Binding-site contacts:
Ligand atom O1 contacts residue TRP230 of chain 1.A at 3.2 Å.
Ligand atom O5 contacts residue TYR155 of chain 1.A at 3.1 Å.
Ligand atom O3 contacts residue ASP65 of chain 1.A at 2.8 Å (salt-bridge).
Ligand atom C3 contacts residue ASP65 of chain 1.A at 3.7 Å.
Ligand atom C4 contacts residue TRP340 of chain 1.A at 3.6 Å (hydrophobic).
Ligand atom O3 contacts residue TRP62 of chain 1.A at 3.5 Å (h-bond).
Ligand atom C5 contacts residue GLU153 of chain 1.A at 4.0 Å.
Ligand atom C6 contacts residue TYR155 of chain 1.A at 3.8 Å (hydrophobic).
Ligand atom C6 contacts residue GLU153 of chain 1.A at 3.8 Å.
Ligand atom O2 contacts residue GLU111 of chain 1.A at 2.7 Å (salt-bridge).
Ligand atom C6 contacts residue TRP340 of chain 1.A at 3.8 Å (hydrophobic).
Ligand atom O3 contacts residue TYR155 of chain 1.A at 4.0 Å.
Ligand atom C6 contacts residue ARG344 of chain 1.A at 3.8 Å.
Ligand atom O1 contacts residue LYS15 of chain 1.A at 2.9 Å (salt-bridge).
Ligand atom O2 contacts residue ASP65 of chain 1.A at 2.7 Å (salt-bridge).
Ligand atom O6 contacts residue ARG344 of chain 1.A at 3.7 Å.
Ligand atom O2 contacts residue MET330 of chain 1.A at 3.8 Å.
Ligand atom O2 contacts residue TRP62 of chain 1.A at 3.5 Å (h-bond).
Ligand atom O6 contacts residue TYR155 of chain 1.A at 3.3 Å (h-bond).
Ligand atom O2 contacts residue LYS15 of chain 1.A at 3.3 Å (salt-bridge).
Ligand atom O3 contacts residue ALA63 of chain 1.A at 3.2 Å.
Ligand atom C3 contacts residue TRP62 of chain 1.A at 3.7 Å (hydrophobic).
Ligand atom O4 contacts residue ARG344 of chain 1.A at 3.8 Å.
Ligand atom O4 contacts residue ARG66 of chain 1.A at 3.1 Å (salt-bridge).
Ligand atom C2 contacts residue ASP65 of chain 1.A at 3.4 Å.
Ligand atom C2 contacts residue GLU111 of chain 1.A at 3.6 Å.
Ligand atom C1 contacts residue TYR155 of chain 1.A at 3.5 Å (hydrophobic).
Ligand atom C1 contacts residue ASP14 of chain 1.A at 3.9 Å.
Ligand atom O4 contacts residue TRP62 of chain 1.A at 4.0 Å.
Ligand atom O2 contacts residue ALA63 of chain 1.A at 3.5 Å.
Ligand atom C5 contacts residue TYR155 of chain 1.A at 4.0 Å (hydrophobic).
Ligand atom O3 contacts residue TRP340 of chain 1.A at 3.8 Å.
Ligand atom C6 contacts residue PRO154 of chain 1.A at 4.0 Å (hydrophobic).
Ligand atom O1 contacts residue ASP14 of chain 1.A at 3.2 Å (salt-bridge).
Ligand atom O3 contacts residue ARG66 of chain 1.A at 2.9 Å (salt-bridge).
Ligand atom C1 contacts residue LYS15 of chain 1.A at 3.9 Å.
Ligand atom O5 contacts residue ASP14 of chain 1.A at 4.0 Å.
Ligand atom O6 contacts residue GLU153 of chain 1.A at 3.1 Å (salt-bridge).
Ligand atom C2 contacts residue TRP340 of chain 1.A at 4.0 Å (hydrophobic).
Ligand atom O6 contacts residue PRO154 of chain 1.A at 3.5 Å.

Sequence of chain 1.A:
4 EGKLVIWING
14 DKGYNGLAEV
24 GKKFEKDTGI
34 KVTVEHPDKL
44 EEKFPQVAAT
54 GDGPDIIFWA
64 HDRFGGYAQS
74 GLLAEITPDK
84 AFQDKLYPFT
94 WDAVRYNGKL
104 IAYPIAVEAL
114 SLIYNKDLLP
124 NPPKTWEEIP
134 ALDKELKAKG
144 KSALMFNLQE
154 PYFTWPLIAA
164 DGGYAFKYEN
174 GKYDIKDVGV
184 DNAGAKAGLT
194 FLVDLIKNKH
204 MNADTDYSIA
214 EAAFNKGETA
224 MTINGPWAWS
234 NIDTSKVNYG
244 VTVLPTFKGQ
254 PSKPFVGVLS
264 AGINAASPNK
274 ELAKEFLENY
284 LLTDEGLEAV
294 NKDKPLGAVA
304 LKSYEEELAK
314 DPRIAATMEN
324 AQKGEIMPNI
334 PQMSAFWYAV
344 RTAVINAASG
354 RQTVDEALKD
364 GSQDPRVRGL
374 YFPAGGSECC

The small molecule below binds the protein below.
Small molecule (SMILES): OC[C@H]1O[C@H](O[C@H]2[C@H](O)[C@@H](O)[C@H](O)O[C@@H]2CO)[C@H](O)[C@@H](O)[C@@H]1O